Sequence of chain 1.A:
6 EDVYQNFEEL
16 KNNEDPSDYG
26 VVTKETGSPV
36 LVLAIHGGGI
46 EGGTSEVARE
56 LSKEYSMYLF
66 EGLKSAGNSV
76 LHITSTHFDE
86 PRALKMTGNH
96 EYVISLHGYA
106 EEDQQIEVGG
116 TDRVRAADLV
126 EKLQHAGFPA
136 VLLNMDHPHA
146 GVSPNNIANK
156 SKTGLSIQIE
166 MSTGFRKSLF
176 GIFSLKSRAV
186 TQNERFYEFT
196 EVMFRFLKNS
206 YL

This protein binds this small molecule.
Small molecule (SMILES): N[C@H](C=O)CCC(=O)N[C@@H](CCC(=O)N[C@@H](CCC(=O)N[C@@H](CCC(=O)N[C@@H](CCC(=O)N[C@@H](CCC(=O)O)C(=O)O)C(=O)O)C(=O)O)C(=O)O)C(=O)O

Binding-site contacts:
Ligand atom C contacts residue THR79 of chain 1.A at 3.4 Å.
Ligand atom O contacts residue LEU180 of chain 1.A at 2.5 Å (h-bond).
Ligand atom OE1 contacts residue ZN1 of chain 1.C at 2.1 Å.
Ligand atom C contacts residue GLY72 of chain 1.A at 3.4 Å.
Ligand atom OXT contacts residue THR79 of chain 1.A at 2.7 Å (h-bond).
Ligand atom OXT contacts residue TYR104 of chain 1.A at 3.4 Å.
Ligand atom N contacts residue SER70 of chain 1.A at 2.8 Å (h-bond).
Ligand atom OE1 contacts residue HIS144 of chain 1.A at 3.1 Å.
Ligand atom OXT contacts residue ASN151 of chain 1.A at 2.9 Å (h-bond).
Ligand atom O contacts residue GLY146 of chain 1.A at 3.3 Å (h-bond).
Ligand atom O contacts residue SER148 of chain 1.A at 3.3 Å (h-bond).
Ligand atom O contacts residue GLY72 of chain 1.A at 3.1 Å.
Ligand atom O contacts residue SER74 of chain 1.A at 2.7 Å (h-bond).
Ligand atom CB contacts residue SER74 of chain 1.A at 3.2 Å.
Ligand atom OE1 contacts residue HIS41 of chain 1.A at 3.1 Å (h-bond).
Ligand atom CD contacts residue ZN1 of chain 1.C at 3.0 Å.
Ligand atom C contacts residue LEU180 of chain 1.A at 3.4 Å (hydrophobic).
Ligand atom O contacts residue VAL147 of chain 1.A at 2.9 Å (h-bond).
Ligand atom OXT contacts residue SER148 of chain 1.A at 3.2 Å (h-bond).
Ligand atom O contacts residue SER179 of chain 1.A at 3.4 Å.
Ligand atom OE1 contacts residue GLU46 of chain 1.A at 3.1 Å (salt-bridge).
Ligand atom O contacts residue THR168 of chain 1.A at 2.8 Å (h-bond).
Ligand atom OXT contacts residue GLY146 of chain 1.A at 3.2 Å.
Ligand atom O contacts residue TYR104 of chain 1.A at 3.4 Å (h-bond).
Ligand atom O contacts residue ASN73 of chain 1.A at 3.0 Å (h-bond).
Ligand atom OXT contacts residue GLU46 of chain 1.A at 3.4 Å.
Ligand atom N contacts residue ILE45 of chain 1.A at 3.2 Å (h-bond).
Ligand atom OXT contacts residue GLY72 of chain 1.A at 3.0 Å (h-bond).
Ligand atom OXT contacts residue ARG171 of chain 1.A at 2.8 Å (salt-bridge).
Ligand atom C contacts residue ARG171 of chain 1.A at 3.4 Å.
Ligand atom O contacts residue SER80 of chain 1.A at 2.7 Å (h-bond).
Ligand atom OE1 contacts residue HIS102 of chain 1.A at 3.4 Å (h-bond).
Ligand atom OE1 contacts residue HIS77 of chain 1.A at 3.1 Å (h-bond).
Ligand atom N contacts residue GLY103 of chain 1.A at 3.0 Å (h-bond).
Ligand atom OXT contacts residue VAL147 of chain 1.A at 3.3 Å (h-bond).
Ligand atom O contacts residue ARG171 of chain 1.A at 2.6 Å (salt-bridge).
Ligand atom OE1 contacts residue GLN163 of chain 1.A at 3.0 Å (h-bond).
Ligand atom OE1 contacts residue ASN73 of chain 1.A at 2.9 Å (h-bond).
Ligand atom O contacts residue HIS41 of chain 1.A at 3.3 Å.
Ligand atom OE1 contacts residue GLY146 of chain 1.A at 3.0 Å (h-bond).